Binding-site contacts:
Ligand atom C3A contacts residue LYS655 of chain 1.A at 3.9 Å.
Ligand atom O6 contacts residue CYS495 of chain 1.A at 3.3 Å.
Ligand atom O6 contacts residue LEU494 of chain 1.A at 4.0 Å.
Ligand atom C4 contacts residue GLN96 of chain 1.A at 4.0 Å.
Ligand atom CL5 contacts residue LYS544 of chain 1.A at 3.2 Å.
Ligand atom C4A contacts residue LYS655 of chain 1.A at 3.8 Å.
Ligand atom C4 contacts residue CYS495 of chain 1.A at 4.0 Å (hydrophobic).
Ligand atom C1 contacts residue LYS544 of chain 1.A at 3.7 Å.
Ligand atom C5 contacts residue GLN96 of chain 1.A at 3.8 Å.
Ligand atom O4A contacts residue PHE545 of chain 1.A at 4.0 Å.
Ligand atom CL5 contacts residue PHE545 of chain 1.A at 3.6 Å.
Ligand atom O4A contacts residue LYS655 of chain 1.A at 3.7 Å.
Ligand atom C2 contacts residue LYS544 of chain 1.A at 3.4 Å.
Ligand atom O1 contacts residue GLU120 of chain 1.A at 3.7 Å.
Ligand atom O4 contacts residue GLN96 of chain 1.A at 2.6 Å (h-bond).
Ligand atom O4 contacts residue CYS495 of chain 1.A at 4.1 Å.
Ligand atom O2 contacts residue LYS544 of chain 1.A at 2.1 Å (salt-bridge).
Ligand atom O6 contacts residue GLU654 of chain 1.A at 3.1 Å.
Ligand atom C6 contacts residue GLU654 of chain 1.A at 3.9 Å.
Ligand atom C5A contacts residue LYS544 of chain 1.A at 3.9 Å.
Ligand atom O1 contacts residue GLU124 of chain 1.A at 3.3 Å (salt-bridge).
Ligand atom O2 contacts residue GLU120 of chain 1.A at 3.5 Å (salt-bridge).
Ligand atom C6A contacts residue LYS655 of chain 1.A at 3.9 Å.
Ligand atom C1A contacts residue LYS544 of chain 1.A at 3.6 Å.
Ligand atom C4 contacts residue LEU494 of chain 1.A at 3.2 Å (hydrophobic).
Ligand atom O3 contacts residue ARG16 of chain 1.A at 3.8 Å.
Ligand atom C6 contacts residue LEU494 of chain 1.A at 3.7 Å (hydrophobic).
Ligand atom CL5 contacts residue TYR548 of chain 1.A at 2.9 Å.
Ligand atom C1A contacts residue LYS655 of chain 1.A at 4.1 Å.
Ligand atom C6A contacts residue LYS544 of chain 1.A at 3.7 Å.
Ligand atom C4A contacts residue LYS544 of chain 1.A at 3.8 Å.
Ligand atom C5A contacts residue LYS655 of chain 1.A at 3.9 Å.
Ligand atom O1 contacts residue LYS544 of chain 1.A at 3.8 Å.
Ligand atom O3 contacts residue PRO497 of chain 1.A at 3.2 Å.
Ligand atom C2A contacts residue LYS544 of chain 1.A at 3.5 Å.
Ligand atom O4 contacts residue LEU494 of chain 1.A at 2.3 Å (h-bond).
Ligand atom C6 contacts residue GLN96 of chain 1.A at 3.6 Å.
Ligand atom O3 contacts residue LEU494 of chain 1.A at 4.1 Å.
Ligand atom C6 contacts residue CYS495 of chain 1.A at 4.1 Å (hydrophobic).
Ligand atom C3A contacts residue LYS544 of chain 1.A at 3.9 Å.

This small molecule binds to this protein.
Small molecule (SMILES): OC[C@H]1O[C@@H](c2cc(O)c(Cl)cc2O)[C@H](O)[C@@H](O)[C@@H]1O

Sequence of chain 1.A:
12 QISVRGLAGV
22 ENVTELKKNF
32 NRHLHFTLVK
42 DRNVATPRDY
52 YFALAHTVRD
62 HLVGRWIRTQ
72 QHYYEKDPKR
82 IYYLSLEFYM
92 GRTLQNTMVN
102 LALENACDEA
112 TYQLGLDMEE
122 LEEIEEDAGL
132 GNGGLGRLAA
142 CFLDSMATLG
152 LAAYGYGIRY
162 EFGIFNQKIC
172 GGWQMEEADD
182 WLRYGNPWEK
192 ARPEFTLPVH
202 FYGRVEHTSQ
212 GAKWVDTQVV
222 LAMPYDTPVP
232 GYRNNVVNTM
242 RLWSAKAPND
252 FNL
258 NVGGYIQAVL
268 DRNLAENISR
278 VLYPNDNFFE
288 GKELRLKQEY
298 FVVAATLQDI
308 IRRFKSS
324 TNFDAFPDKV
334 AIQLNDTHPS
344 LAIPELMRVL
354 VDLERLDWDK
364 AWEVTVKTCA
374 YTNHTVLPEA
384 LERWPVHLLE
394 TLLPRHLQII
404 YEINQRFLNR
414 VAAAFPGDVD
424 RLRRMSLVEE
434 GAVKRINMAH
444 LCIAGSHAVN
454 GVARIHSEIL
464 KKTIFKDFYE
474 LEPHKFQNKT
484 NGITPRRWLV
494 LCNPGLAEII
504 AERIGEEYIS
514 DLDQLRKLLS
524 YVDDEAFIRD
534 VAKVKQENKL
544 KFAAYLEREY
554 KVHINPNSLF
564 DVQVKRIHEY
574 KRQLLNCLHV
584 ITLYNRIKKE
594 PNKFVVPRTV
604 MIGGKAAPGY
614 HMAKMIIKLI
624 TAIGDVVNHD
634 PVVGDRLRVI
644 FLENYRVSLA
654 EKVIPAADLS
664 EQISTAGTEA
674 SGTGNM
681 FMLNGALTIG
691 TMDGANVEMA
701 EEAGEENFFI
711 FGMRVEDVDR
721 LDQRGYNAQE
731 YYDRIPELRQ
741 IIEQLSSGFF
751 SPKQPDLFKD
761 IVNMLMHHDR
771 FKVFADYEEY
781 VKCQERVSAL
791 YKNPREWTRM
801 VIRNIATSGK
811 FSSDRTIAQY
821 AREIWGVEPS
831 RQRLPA